Sequence of chain 1.G:
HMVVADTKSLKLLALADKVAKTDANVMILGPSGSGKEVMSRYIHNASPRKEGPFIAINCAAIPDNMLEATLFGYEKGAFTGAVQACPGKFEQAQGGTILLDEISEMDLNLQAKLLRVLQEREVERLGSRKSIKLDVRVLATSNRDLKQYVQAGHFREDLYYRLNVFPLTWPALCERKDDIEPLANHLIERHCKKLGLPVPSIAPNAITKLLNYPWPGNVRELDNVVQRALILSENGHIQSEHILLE

This protein binds this small molecule.
Small molecule (SMILES): Nc1ncnc2c1ncn2[C@@H]1O[C@H](CO[P](=O)(O)O[P](=O)(O)NP(=O)(O)O)[C@@H](O)[C@H]1O

Binding-site contacts:
Ligand atom O2B contacts residue SER49 of chain 1.G at 3.4 Å (h-bond).
Ligand atom O3' contacts residue ARG205 of chain 1.G at 2.7 Å (salt-bridge).
Ligand atom N6 contacts residue VAL18 of chain 1.G at 3.2 Å (h-bond).
Ligand atom O4' contacts residue VAL234 of chain 1.G at 3.3 Å.
Ligand atom O3A contacts residue SER49 of chain 1.G at 3.6 Å (h-bond).
Ligand atom O3G contacts residue ASN158 of chain 1.G at 3.6 Å.
Ligand atom O3G contacts residue MG1 of chain 1.EA at 2.1 Å.
Ligand atom O2' contacts residue ARG205 of chain 1.G at 3.2 Å (salt-bridge).
Ligand atom C8 contacts residue VAL234 of chain 1.G at 3.5 Å (hydrophobic).
Ligand atom O3A contacts residue GLY50 of chain 1.G at 3.1 Å (h-bond).
Ligand atom O3A contacts residue LYS51 of chain 1.G at 3.6 Å.
Ligand atom N1 contacts residue VAL18 of chain 1.G at 2.9 Å (h-bond).
Ligand atom O2G contacts residue ASN158 of chain 1.G at 3.2 Å (h-bond).
Ligand atom O2G contacts residue SER47 of chain 1.G at 3.1 Å.
Ligand atom O1B contacts residue MG1 of chain 1.EA at 3.5 Å.
Ligand atom C2 contacts residue HIS16 of chain 1.G at 3.5 Å.
Ligand atom O3G contacts residue LYS51 of chain 1.G at 3.5 Å (salt-bridge).
Ligand atom PG contacts residue MG1 of chain 1.EA at 3.3 Å.
Ligand atom O1G contacts residue MG1 of chain 1.EA at 3.4 Å.
Ligand atom O1A contacts residue GLU52 of chain 1.G at 3.6 Å.
Ligand atom N1 contacts residue MET17 of chain 1.G at 3.4 Å.
Ligand atom C6 contacts residue LEU198 of chain 1.G at 3.5 Å (hydrophobic).
Ligand atom O1B contacts residue GLU52 of chain 1.G at 3.2 Å (salt-bridge).
Ligand atom N6 contacts residue MET17 of chain 1.G at 3.5 Å.
Ligand atom O2A contacts residue VAL53 of chain 1.G at 3.1 Å.
Ligand atom O3A contacts residue GLY48 of chain 1.G at 3.5 Å.
Ligand atom O2' contacts residue VAL53 of chain 1.G at 3.5 Å.
Ligand atom C5' contacts residue GLY48 of chain 1.G at 3.6 Å.
Ligand atom N3B contacts residue GLY48 of chain 1.G at 2.9 Å (h-bond).
Ligand atom O2B contacts residue GLY50 of chain 1.G at 3.4 Å (h-bond).
Ligand atom O2B contacts residue LYS51 of chain 1.G at 2.6 Å (salt-bridge).
Ligand atom O1G contacts residue ARG235 of chain 1.G at 3.0 Å (salt-bridge).
Ligand atom O2G contacts residue GLY48 of chain 1.G at 3.5 Å (h-bond).
Ligand atom O2A contacts residue GLU52 of chain 1.G at 3.4 Å (salt-bridge).
Ligand atom O2A contacts residue GLY50 of chain 1.G at 3.4 Å.
Ligand atom PG contacts residue ARG235 of chain 1.G at 3.5 Å.
Ligand atom N7 contacts residue GLY50 of chain 1.G at 3.6 Å.
Ligand atom N3B contacts residue ARG235 of chain 1.G at 3.6 Å (salt-bridge).
Ligand atom O2G contacts residue ARG235 of chain 1.G at 3.2 Å (salt-bridge).
Ligand atom C2' contacts residue VAL53 of chain 1.G at 3.5 Å (hydrophobic).